Binding-site contacts:
Ligand atom O6 contacts residue THR248 of chain 2.A at 2.9 Å (h-bond).
Ligand atom C1 contacts residue ASN246 of chain 2.A at 1.4 Å.
Ligand atom O5 contacts residue ASN246 of chain 2.A at 2.4 Å (h-bond).
Ligand atom O5 contacts residue ASN249 of chain 2.A at 4.1 Å.
Ligand atom N2 contacts residue ASN246 of chain 2.A at 2.9 Å (h-bond).
Ligand atom C5 contacts residue ASN246 of chain 2.A at 3.6 Å.
Ligand atom O6 contacts residue ASN246 of chain 2.A at 4.2 Å.
Ligand atom C1 contacts residue THR248 of chain 2.A at 3.8 Å.
Ligand atom C3 contacts residue ASN246 of chain 2.A at 3.8 Å.
Ligand atom O7 contacts residue ASN246 of chain 2.A at 4.5 Å.
Ligand atom C2 contacts residue ASN246 of chain 2.A at 2.5 Å.
Ligand atom C7 contacts residue ASN246 of chain 2.A at 3.6 Å.
Ligand atom C8 contacts residue ASN246 of chain 2.A at 3.9 Å.
Ligand atom C4 contacts residue ASN246 of chain 2.A at 4.2 Å.
Ligand atom O5 contacts residue THR248 of chain 2.A at 3.4 Å (h-bond).
Ligand atom C5 contacts residue THR248 of chain 2.A at 3.4 Å.
Ligand atom C6 contacts residue THR248 of chain 2.A at 3.5 Å.
Ligand atom O6 contacts residue ASN249 of chain 2.A at 3.7 Å.

The small molecule below binds the protein below.
Small molecule (SMILES): CC(=O)N[C@@H]1[C@@H](O)[C@H](O)[C@@H](CO)O[C@H]1O

Sequence of chain 2.A:
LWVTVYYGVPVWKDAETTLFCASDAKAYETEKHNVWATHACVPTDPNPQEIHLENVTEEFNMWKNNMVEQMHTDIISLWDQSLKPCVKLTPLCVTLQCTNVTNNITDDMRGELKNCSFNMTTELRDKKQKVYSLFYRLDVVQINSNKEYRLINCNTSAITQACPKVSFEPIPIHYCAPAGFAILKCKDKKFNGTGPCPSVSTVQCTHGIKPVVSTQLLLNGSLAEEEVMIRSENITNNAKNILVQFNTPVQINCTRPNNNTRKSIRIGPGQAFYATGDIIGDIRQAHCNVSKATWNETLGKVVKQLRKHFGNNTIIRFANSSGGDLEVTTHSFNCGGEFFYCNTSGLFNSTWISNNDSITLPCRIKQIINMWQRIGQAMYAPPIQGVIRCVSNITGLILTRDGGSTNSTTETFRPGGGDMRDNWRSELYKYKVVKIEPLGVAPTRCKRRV